The small molecule below binds the protein below.
Small molecule (SMILES): O=C(CCc1c[nH]c2ccccc12)Nc1c(C(=O)O)cnn1-c1ccccc1

Sequence of chain 1.A:
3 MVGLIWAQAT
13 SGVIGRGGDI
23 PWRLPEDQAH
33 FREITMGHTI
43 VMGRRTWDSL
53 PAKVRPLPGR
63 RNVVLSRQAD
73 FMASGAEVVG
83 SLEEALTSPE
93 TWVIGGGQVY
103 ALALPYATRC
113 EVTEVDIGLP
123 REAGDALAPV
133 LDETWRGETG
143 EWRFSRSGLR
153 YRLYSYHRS

Binding-site contacts:
Ligand atom C18 contacts residue PHE33 of chain 1.A at 3.7 Å (hydrophobic).
Ligand atom O03 contacts residue ARG34 of chain 1.A at 3.7 Å.
Ligand atom O01 contacts residue PHE33 of chain 1.A at 3.3 Å.
Ligand atom C04 contacts residue VAL56 of chain 1.A at 4.0 Å (hydrophobic).
Ligand atom C02 contacts residue ARG34 of chain 1.A at 4.1 Å.
Ligand atom C09 contacts residue GLN30 of chain 1.A at 3.6 Å.
Ligand atom C08 contacts residue GLN30 of chain 1.A at 4.1 Å.
Ligand atom C25 contacts residue ILE96 of chain 1.A at 3.3 Å (hydrophobic).
Ligand atom C11 contacts residue GLN30 of chain 1.A at 4.0 Å.
Ligand atom C12 contacts residue PRO53 of chain 1.A at 4.3 Å (hydrophobic).
Ligand atom C18 contacts residue GLN30 of chain 1.A at 3.9 Å.
Ligand atom N06 contacts residue VAL56 of chain 1.A at 3.2 Å.
Ligand atom N07 contacts residue VAL56 of chain 1.A at 4.0 Å.
Ligand atom O03 contacts residue ARG62 of chain 1.A at 3.0 Å (salt-bridge).
Ligand atom C05 contacts residue VAL56 of chain 1.A at 3.2 Å (hydrophobic).
Ligand atom N22 contacts residue NAP1 of chain 1.E at 3.2 Å (h-bond).
Ligand atom N15 contacts residue PHE33 of chain 1.A at 3.9 Å.
Ligand atom O01 contacts residue ARG62 of chain 1.A at 3.3 Å (salt-bridge).
Ligand atom C16 contacts residue GLN30 of chain 1.A at 3.9 Å.
Ligand atom C04 contacts residue LEU59 of chain 1.A at 3.9 Å (hydrophobic).
Ligand atom C13 contacts residue VAL56 of chain 1.A at 4.3 Å (hydrophobic).
Ligand atom C24 contacts residue ILE96 of chain 1.A at 3.0 Å (hydrophobic).
Ligand atom O17 contacts residue GLN30 of chain 1.A at 2.8 Å (h-bond).
Ligand atom C14 contacts residue LEU59 of chain 1.A at 4.2 Å (hydrophobic).
Ligand atom C21 contacts residue NAP1 of chain 1.E at 3.9 Å.
Ligand atom C23 contacts residue ILE96 of chain 1.A at 4.2 Å (hydrophobic).
Ligand atom C26 contacts residue LEU52 of chain 1.A at 3.7 Å (hydrophobic).
Ligand atom O01 contacts residue ARG34 of chain 1.A at 3.8 Å.
Ligand atom C25 contacts residue NAP1 of chain 1.E at 3.5 Å.
Ligand atom C24 contacts residue PHE33 of chain 1.A at 4.0 Å (hydrophobic).
Ligand atom C25 contacts residue THR48 of chain 1.A at 4.3 Å.
Ligand atom C23 contacts residue NAP1 of chain 1.E at 3.6 Å.
Ligand atom C02 contacts residue ARG62 of chain 1.A at 3.5 Å.
Ligand atom C24 contacts residue NAP1 of chain 1.E at 3.1 Å.
Ligand atom C10 contacts residue GLN30 of chain 1.A at 3.5 Å.
Ligand atom C23 contacts residue PHE33 of chain 1.A at 3.9 Å (hydrophobic).
Ligand atom N22 contacts residue PHE33 of chain 1.A at 4.0 Å.
Ligand atom C02 contacts residue LEU59 of chain 1.A at 4.0 Å (hydrophobic).
Ligand atom C16 contacts residue PHE33 of chain 1.A at 4.2 Å (hydrophobic).
Ligand atom O01 contacts residue LEU59 of chain 1.A at 4.1 Å.